The small molecule below binds the protein below.
Small molecule (SMILES): CC(C)[C@H](NC(=O)[C@H](CC(N)=O)NC(=O)[C@@H]1CCCN1C(=O)[C@@H](NC(=O)[C@H](COP(=O)(O)O)NC(=O)[C@@H](NC(=O)[C@H](CO)NC(=O)[C@@H](N)CCCN=C(N)N)[C@@H](C)O)[C@@H](C)O)C(=O)N[C@H](C=O)CC1=NC=NC1

Binding-site contacts:
Ligand atom O2P contacts residue ARG127 of chain 1.A at 2.8 Å (salt-bridge).
Ligand atom O contacts residue LYS49 of chain 1.A at 3.1 Å (salt-bridge).
Ligand atom CG contacts residue VAL46 of chain 1.A at 3.6 Å (hydrophobic).
Ligand atom N contacts residue ASN224 of chain 1.A at 3.0 Å (h-bond).
Ligand atom NE contacts residue ARG60 of chain 1.A at 3.5 Å.
Ligand atom O3P contacts residue ARG56 of chain 1.A at 2.7 Å (salt-bridge).
Ligand atom NE2 contacts residue VAL46 of chain 1.A at 3.7 Å.
Ligand atom CD2 contacts residue VAL46 of chain 1.A at 3.5 Å (hydrophobic).
Ligand atom OG1 contacts residue LEU172 of chain 1.A at 3.5 Å.
Ligand atom OG1 contacts residue GLY169 of chain 1.A at 3.2 Å (h-bond).
Ligand atom NE2 contacts residue ASN42 of chain 1.A at 2.5 Å.
Ligand atom OG1 contacts residue ASN173 of chain 1.A at 2.9 Å (h-bond).
Ligand atom CD contacts residue LEU220 of chain 1.A at 3.6 Å (hydrophobic).
Ligand atom CA contacts residue ASN173 of chain 1.A at 3.6 Å.
Ligand atom CD2 contacts residue ASN42 of chain 1.A at 2.9 Å.
Ligand atom O1P contacts residue ARG127 of chain 1.A at 2.8 Å (salt-bridge).
Ligand atom CB contacts residue ASN224 of chain 1.A at 3.7 Å.
Ligand atom CG1 contacts residue ASP213 of chain 1.A at 3.0 Å.
Ligand atom O contacts residue ASN224 of chain 1.A at 3.0 Å (h-bond).
Ligand atom OG contacts residue GLU180 of chain 1.A at 3.2 Å (salt-bridge).
Ligand atom ND2 contacts residue LYS49 of chain 1.A at 3.5 Å.
Ligand atom CB contacts residue ASN173 of chain 1.A at 3.4 Å.
Ligand atom OD1 contacts residue VAL46 of chain 1.A at 3.5 Å.
Ligand atom O2P contacts residue TYR128 of chain 1.A at 2.6 Å (h-bond).
Ligand atom N contacts residue GLU180 of chain 1.A at 3.3 Å (salt-bridge).
Ligand atom ND2 contacts residue ASN50 of chain 1.A at 3.0 Å (h-bond).
Ligand atom OG contacts residue TRP228 of chain 1.A at 3.0 Å (h-bond).
Ligand atom N contacts residue LEU172 of chain 1.A at 3.4 Å.
Ligand atom P contacts residue ARG56 of chain 1.A at 3.6 Å.
Ligand atom OD1 contacts residue LYS49 of chain 1.A at 3.1 Å.
Ligand atom O1P contacts residue ARG56 of chain 1.A at 2.7 Å (salt-bridge).
Ligand atom CB contacts residue ASN173 of chain 1.A at 3.4 Å.
Ligand atom O contacts residue VAL176 of chain 1.A at 3.6 Å.
Ligand atom CA contacts residue ASN224 of chain 1.A at 3.6 Å.
Ligand atom CG contacts residue LYS49 of chain 1.A at 3.5 Å.
Ligand atom N contacts residue ASN173 of chain 1.A at 2.9 Å (h-bond).
Ligand atom NE2 contacts residue LEU43 of chain 1.A at 3.6 Å.
Ligand atom CZ contacts residue ARG60 of chain 1.A at 3.6 Å.
Ligand atom NH2 contacts residue ARG60 of chain 1.A at 3.1 Å (salt-bridge).
Ligand atom C contacts residue LEU172 of chain 1.A at 3.5 Å (hydrophobic).

Sequence of chain 1.A:
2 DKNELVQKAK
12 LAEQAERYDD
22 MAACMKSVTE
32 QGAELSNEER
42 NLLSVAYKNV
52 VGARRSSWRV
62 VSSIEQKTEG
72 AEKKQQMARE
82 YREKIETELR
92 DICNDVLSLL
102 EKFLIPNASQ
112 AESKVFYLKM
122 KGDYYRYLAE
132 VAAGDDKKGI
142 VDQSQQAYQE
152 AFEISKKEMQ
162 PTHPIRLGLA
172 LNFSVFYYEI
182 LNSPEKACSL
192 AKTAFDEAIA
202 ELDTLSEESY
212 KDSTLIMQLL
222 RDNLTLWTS